The small molecule below binds the protein below.
Small molecule (SMILES): CC(=O)N[C@@H]1[C@@H](O)[C@H](O)[C@@H](CO)O[C@H]1O

Sequence of chain 1.A:
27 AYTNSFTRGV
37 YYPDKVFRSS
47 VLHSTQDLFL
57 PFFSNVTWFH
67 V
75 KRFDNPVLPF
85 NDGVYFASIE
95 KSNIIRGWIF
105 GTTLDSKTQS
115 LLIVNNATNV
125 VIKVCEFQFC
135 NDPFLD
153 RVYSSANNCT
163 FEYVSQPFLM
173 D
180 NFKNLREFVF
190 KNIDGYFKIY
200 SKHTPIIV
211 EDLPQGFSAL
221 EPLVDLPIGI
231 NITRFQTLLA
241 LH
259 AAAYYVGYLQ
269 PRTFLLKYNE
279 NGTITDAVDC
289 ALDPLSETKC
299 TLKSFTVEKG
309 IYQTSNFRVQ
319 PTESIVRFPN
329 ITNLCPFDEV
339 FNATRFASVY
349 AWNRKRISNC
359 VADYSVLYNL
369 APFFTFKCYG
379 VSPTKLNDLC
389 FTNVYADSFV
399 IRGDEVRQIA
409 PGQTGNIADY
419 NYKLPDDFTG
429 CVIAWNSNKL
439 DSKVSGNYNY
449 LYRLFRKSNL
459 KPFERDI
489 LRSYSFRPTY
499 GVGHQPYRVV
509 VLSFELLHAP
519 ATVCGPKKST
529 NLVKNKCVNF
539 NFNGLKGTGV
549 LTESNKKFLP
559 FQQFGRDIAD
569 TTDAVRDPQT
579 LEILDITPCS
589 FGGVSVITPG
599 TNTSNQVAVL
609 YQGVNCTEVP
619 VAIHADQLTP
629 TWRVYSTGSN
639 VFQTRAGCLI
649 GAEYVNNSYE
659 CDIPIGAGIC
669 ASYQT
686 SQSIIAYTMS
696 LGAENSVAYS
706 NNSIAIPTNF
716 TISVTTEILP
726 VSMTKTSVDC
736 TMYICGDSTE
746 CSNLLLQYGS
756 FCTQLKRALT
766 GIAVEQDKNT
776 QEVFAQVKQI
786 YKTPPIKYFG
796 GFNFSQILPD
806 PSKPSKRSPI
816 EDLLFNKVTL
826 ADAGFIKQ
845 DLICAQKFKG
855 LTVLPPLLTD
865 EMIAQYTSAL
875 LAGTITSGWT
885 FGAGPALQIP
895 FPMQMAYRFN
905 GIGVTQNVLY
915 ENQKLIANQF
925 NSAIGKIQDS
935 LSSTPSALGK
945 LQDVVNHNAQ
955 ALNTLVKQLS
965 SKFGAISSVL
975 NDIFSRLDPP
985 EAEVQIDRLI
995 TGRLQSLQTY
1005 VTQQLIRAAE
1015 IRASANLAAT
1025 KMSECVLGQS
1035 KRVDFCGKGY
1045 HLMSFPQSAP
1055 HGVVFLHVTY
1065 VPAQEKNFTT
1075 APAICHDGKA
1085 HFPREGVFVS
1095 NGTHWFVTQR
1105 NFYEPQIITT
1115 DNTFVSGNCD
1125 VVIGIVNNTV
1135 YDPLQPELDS

Binding-site contacts:
Ligand atom O7 contacts residue HIS1098 of chain 1.A at 4.3 Å.
Ligand atom C5 contacts residue ASN1095 of chain 1.A at 3.7 Å.
Ligand atom O5 contacts residue ASN1095 of chain 1.A at 2.4 Å (h-bond).
Ligand atom C7 contacts residue THR1097 of chain 1.A at 4.3 Å.
Ligand atom C5 contacts residue PHE1100 of chain 1.A at 4.2 Å (hydrophobic).
Ligand atom C7 contacts residue ASN1095 of chain 1.A at 3.4 Å.
Ligand atom C1 contacts residue HIS1098 of chain 1.A at 4.2 Å.
Ligand atom C4 contacts residue HIS1098 of chain 1.A at 4.3 Å.
Ligand atom C8 contacts residue ASN1095 of chain 1.A at 3.4 Å.
Ligand atom O5 contacts residue HIS1098 of chain 1.A at 4.0 Å.
Ligand atom C5 contacts residue HIS1098 of chain 1.A at 3.4 Å.
Ligand atom C2 contacts residue ASN1095 of chain 1.A at 2.4 Å.
Ligand atom O7 contacts residue THR1097 of chain 1.A at 3.1 Å (h-bond).
Ligand atom C6 contacts residue PHE1100 of chain 1.A at 3.8 Å (hydrophobic).
Ligand atom O7 contacts residue ASN1095 of chain 1.A at 3.6 Å (h-bond).
Ligand atom C6 contacts residue HIS1098 of chain 1.A at 4.0 Å.
Ligand atom O4 contacts residue HIS1098 of chain 1.A at 4.0 Å.
Ligand atom N2 contacts residue ASN1095 of chain 1.A at 2.8 Å (h-bond).
Ligand atom O5 contacts residue PHE1100 of chain 1.A at 3.6 Å.
Ligand atom C1 contacts residue ASN1095 of chain 1.A at 1.4 Å.
Ligand atom C3 contacts residue ASN1095 of chain 1.A at 3.8 Å.
Ligand atom C4 contacts residue ASN1095 of chain 1.A at 4.2 Å.